Binding-site contacts:
Ligand atom O3G contacts residue ASP86 of chain 1.I at 3.5 Å (salt-bridge).
Ligand atom O3B contacts residue THR89 of chain 1.I at 3.0 Å (h-bond).
Ligand atom PB contacts residue MG1 of chain 1.BB at 3.5 Å.
Ligand atom O1A contacts residue THR29 of chain 1.I at 3.4 Å (h-bond).
Ligand atom S1G contacts residue THR89 of chain 1.I at 2.6 Å (h-bond).
Ligand atom O2B contacts residue THR90 of chain 1.I at 2.7 Å (h-bond).
Ligand atom O3A contacts residue LEU30 of chain 1.I at 3.3 Å.
Ligand atom N1 contacts residue ALA479 of chain 1.I at 2.8 Å (h-bond).
Ligand atom O1B contacts residue GLY87 of chain 1.I at 3.2 Å (h-bond).
Ligand atom O2G contacts residue THR88 of chain 1.I at 3.0 Å (h-bond).
Ligand atom S1G contacts residue GLY52 of chain 1.I at 3.1 Å (h-bond).
Ligand atom O3G contacts residue MG1 of chain 1.BB at 2.3 Å.
Ligand atom N6 contacts residue ASN478 of chain 1.I at 3.1 Å (h-bond).
Ligand atom C2 contacts residue ALA479 of chain 1.I at 3.5 Å (hydrophobic).
Ligand atom O2A contacts residue MG1 of chain 1.BB at 2.3 Å.
Ligand atom PG contacts residue MG1 of chain 1.BB at 3.6 Å.
Ligand atom C2 contacts residue TYR477 of chain 1.I at 3.6 Å (hydrophobic).
Ligand atom N3 contacts residue GLY414 of chain 1.I at 3.1 Å.
Ligand atom O2' contacts residue GLY413 of chain 1.I at 3.3 Å.
Ligand atom O1B contacts residue ASP86 of chain 1.I at 3.0 Å (salt-bridge).
Ligand atom PB contacts residue GLY87 of chain 1.I at 3.5 Å.
Ligand atom C4 contacts residue PRO32 of chain 1.I at 3.5 Å (hydrophobic).
Ligand atom O3B contacts residue GLY87 of chain 1.I at 3.6 Å.
Ligand atom O3B contacts residue THR88 of chain 1.I at 3.3 Å (h-bond).
Ligand atom C5 contacts residue PRO32 of chain 1.I at 3.5 Å (hydrophobic).
Ligand atom O1A contacts residue K1 of chain 1.CB at 2.6 Å.
Ligand atom O3' contacts residue ASP494 of chain 1.I at 3.1 Å (salt-bridge).
Ligand atom N6 contacts residue ILE492 of chain 1.I at 3.5 Å.
Ligand atom PA contacts residue MG1 of chain 1.BB at 3.6 Å.
Ligand atom C2' contacts residue ASP494 of chain 1.I at 3.3 Å.
Ligand atom C3' contacts residue ASP494 of chain 1.I at 3.5 Å.
Ligand atom O2' contacts residue GLY414 of chain 1.I at 2.8 Å (h-bond).
Ligand atom N6 contacts residue ALA480 of chain 1.I at 3.5 Å.
Ligand atom O1A contacts residue GLY31 of chain 1.I at 3.0 Å (h-bond).
Ligand atom O1B contacts residue MG1 of chain 1.BB at 2.4 Å.
Ligand atom O2' contacts residue ASP494 of chain 1.I at 2.7 Å (salt-bridge).
Ligand atom O5' contacts residue GLY31 of chain 1.I at 3.4 Å (h-bond).
Ligand atom O2B contacts residue LEU30 of chain 1.I at 3.5 Å.
Ligand atom PG contacts residue THR89 of chain 1.I at 3.6 Å.
Ligand atom O2B contacts residue GLY87 of chain 1.I at 3.2 Å.

Sequence of chain 1.I:
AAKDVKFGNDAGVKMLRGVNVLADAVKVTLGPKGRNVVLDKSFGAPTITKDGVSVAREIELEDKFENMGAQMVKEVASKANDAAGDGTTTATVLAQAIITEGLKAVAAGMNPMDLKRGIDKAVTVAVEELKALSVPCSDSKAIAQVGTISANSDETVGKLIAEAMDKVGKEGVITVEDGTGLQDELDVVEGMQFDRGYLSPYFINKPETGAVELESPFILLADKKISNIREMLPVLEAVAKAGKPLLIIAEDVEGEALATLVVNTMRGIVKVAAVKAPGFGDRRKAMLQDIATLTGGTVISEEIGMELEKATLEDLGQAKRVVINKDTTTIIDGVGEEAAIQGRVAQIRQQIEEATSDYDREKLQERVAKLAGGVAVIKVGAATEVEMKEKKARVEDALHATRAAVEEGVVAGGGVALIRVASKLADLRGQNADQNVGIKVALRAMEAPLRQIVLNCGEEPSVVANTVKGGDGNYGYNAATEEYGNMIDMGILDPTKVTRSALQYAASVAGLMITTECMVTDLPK

A protein and the small-molecule ligand that binds it are described below.
Small molecule (SMILES): Nc1ncnc2c1ncn2[C@@H]1O[C@H](COP(=O)(O)OP(=O)(O)OP(O)(O)=S)[C@@H](O)[C@H]1O